Binding-site contacts:
Ligand atom CL1 contacts residue VAL205 of chain 1.A at 3.8 Å.
Ligand atom C3 contacts residue PRO108 of chain 1.A at 3.9 Å (hydrophobic).
Ligand atom C6 contacts residue ILE107 of chain 1.A at 4.0 Å (hydrophobic).
Ligand atom C7 contacts residue PRO108 of chain 1.A at 3.8 Å (hydrophobic).
Ligand atom CL1 contacts residue LEU263 of chain 1.A at 3.4 Å.
Ligand atom C12 contacts residue PRO262 of chain 1.A at 4.0 Å (hydrophobic).
Ligand atom CL1 contacts residue PRO262 of chain 1.A at 3.7 Å.
Ligand atom C13 contacts residue LEU109 of chain 1.A at 4.1 Å (hydrophobic).
Ligand atom C11 contacts residue LEU109 of chain 1.A at 4.0 Å (hydrophobic).
Ligand atom C7 contacts residue GLY106 of chain 1.A at 3.8 Å.
Ligand atom C8 contacts residue ILE107 of chain 1.A at 3.8 Å (hydrophobic).
Ligand atom C2 contacts residue PRO108 of chain 1.A at 3.8 Å (hydrophobic).
Ligand atom C6 contacts residue GLY106 of chain 1.A at 3.4 Å.
Ligand atom N1 contacts residue PRO108 of chain 1.A at 3.8 Å.
Ligand atom C9 contacts residue ILE107 of chain 1.A at 3.8 Å (hydrophobic).
Ligand atom C10 contacts residue LEU109 of chain 1.A at 3.8 Å (hydrophobic).
Ligand atom C16 contacts residue PRO108 of chain 1.A at 3.8 Å (hydrophobic).
Ligand atom C7 contacts residue ILE107 of chain 1.A at 3.6 Å (hydrophobic).
Ligand atom C15 contacts residue ILE112 of chain 1.A at 3.8 Å (hydrophobic).
Ligand atom C14 contacts residue LEU109 of chain 1.A at 4.3 Å (hydrophobic).
Ligand atom C4 contacts residue PRO108 of chain 1.A at 3.7 Å (hydrophobic).
Ligand atom C15 contacts residue LEU109 of chain 1.A at 4.0 Å (hydrophobic).
Ligand atom C6 contacts residue THR105 of chain 1.A at 3.5 Å.
Ligand atom C15 contacts residue ILE107 of chain 1.A at 3.3 Å (hydrophobic).
Ligand atom C10 contacts residue ILE107 of chain 1.A at 3.5 Å (hydrophobic).
Ligand atom C14 contacts residue ILE112 of chain 1.A at 3.8 Å (hydrophobic).
Ligand atom C7 contacts residue THR105 of chain 1.A at 3.3 Å.
Ligand atom N1 contacts residue ILE107 of chain 1.A at 2.9 Å (h-bond).
Ligand atom N1 contacts residue LEU109 of chain 1.A at 3.7 Å.
Ligand atom C8 contacts residue PRO108 of chain 1.A at 3.7 Å (hydrophobic).
Ligand atom C6 contacts residue PRO108 of chain 1.A at 3.9 Å (hydrophobic).
Ligand atom C9 contacts residue LEU109 of chain 1.A at 4.4 Å (hydrophobic).
Ligand atom C8 contacts residue THR105 of chain 1.A at 4.4 Å.
Ligand atom C14 contacts residue ILE107 of chain 1.A at 4.5 Å (hydrophobic).
Ligand atom C9 contacts residue PRO108 of chain 1.A at 4.2 Å (hydrophobic).
Ligand atom C5 contacts residue PRO108 of chain 1.A at 3.7 Å (hydrophobic).
Ligand atom C13 contacts residue PRO262 of chain 1.A at 4.1 Å (hydrophobic).
Ligand atom CL1 contacts residue LEU109 of chain 1.A at 4.2 Å.
Ligand atom C14 contacts residue VAL205 of chain 1.A at 4.1 Å (hydrophobic).
Ligand atom C12 contacts residue LEU109 of chain 1.A at 4.0 Å (hydrophobic).

Sequence of chain 1.A:
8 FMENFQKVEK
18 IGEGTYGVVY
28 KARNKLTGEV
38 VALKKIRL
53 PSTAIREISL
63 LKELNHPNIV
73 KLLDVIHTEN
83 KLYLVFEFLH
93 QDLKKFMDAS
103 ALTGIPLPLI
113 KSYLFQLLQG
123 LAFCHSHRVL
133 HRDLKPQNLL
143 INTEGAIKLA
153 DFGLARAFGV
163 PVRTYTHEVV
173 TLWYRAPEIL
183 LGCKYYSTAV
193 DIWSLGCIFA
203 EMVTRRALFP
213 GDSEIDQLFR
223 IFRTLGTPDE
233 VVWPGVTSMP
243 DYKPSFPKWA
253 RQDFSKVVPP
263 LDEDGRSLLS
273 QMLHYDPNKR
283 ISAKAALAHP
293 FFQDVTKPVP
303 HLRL

This small molecule binds to this protein.
Small molecule (SMILES): O=C(O)/C=C/c1cccc(C(=O)Nc2ccc(Cl)cc2)c1